Binding-site contacts:
Ligand atom O10 contacts residue SER140 of chain 1.K at 2.4 Å (h-bond).
Ligand atom O11 contacts residue LYS141 of chain 1.K at 3.4 Å.
Ligand atom O12 contacts residue SER140 of chain 1.K at 3.0 Å (h-bond).
Ligand atom N contacts residue VAL136 of chain 1.K at 3.6 Å.
Ligand atom C4 contacts residue CYS115 of chain 1.F at 3.5 Å (hydrophobic).
Ligand atom C4 contacts residue HIS117 of chain 1.F at 3.6 Å.
Ligand atom O1 contacts residue ALA94 of chain 1.K at 3.6 Å.
Ligand atom O7 contacts residue LYS141 of chain 1.K at 3.4 Å (salt-bridge).
Ligand atom O2 contacts residue ASN92 of chain 1.K at 2.8 Å (h-bond).
Ligand atom O8 contacts residue SER140 of chain 1.K at 3.5 Å (h-bond).
Ligand atom O3 contacts residue ARG71 of chain 1.G at 2.9 Å (salt-bridge).
Ligand atom O contacts residue PHE96 of chain 1.K at 3.5 Å.
Ligand atom O2 contacts residue LYS141 of chain 1.K at 2.8 Å (salt-bridge).
Ligand atom O9 contacts residue ARG144 of chain 1.K at 2.7 Å (salt-bridge).
Ligand atom O3 contacts residue ASN92 of chain 1.K at 3.6 Å.
Ligand atom P2 contacts residue SER140 of chain 1.K at 3.5 Å.
Ligand atom O13 contacts residue GLN156 of chain 1.F at 2.7 Å (h-bond).
Ligand atom O10 contacts residue LYS141 of chain 1.K at 3.0 Å (salt-bridge).
Ligand atom N1 contacts residue GLY138 of chain 1.K at 3.6 Å.
Ligand atom C contacts residue LEU139 of chain 1.K at 3.5 Å (hydrophobic).
Ligand atom C10 contacts residue GLU157 of chain 1.F at 3.6 Å.
Ligand atom O5 contacts residue HIS118 of chain 1.F at 2.5 Å (h-bond).
Ligand atom C8 contacts residue SER140 of chain 1.K at 3.4 Å.
Ligand atom O8 contacts residue ARG190 of chain 1.F at 3.0 Å (salt-bridge).
Ligand atom N1 contacts residue LEU139 of chain 1.K at 3.3 Å (h-bond).
Ligand atom O5 contacts residue ARG190 of chain 1.F at 3.2 Å (salt-bridge).
Ligand atom N contacts residue LEU137 of chain 1.K at 3.1 Å (h-bond).
Ligand atom O4 contacts residue ARG71 of chain 1.G at 3.4 Å.
Ligand atom C3 contacts residue CYS115 of chain 1.F at 3.6 Å (hydrophobic).
Ligand atom O11 contacts residue GLY138 of chain 1.K at 3.5 Å.
Ligand atom N contacts residue GLU157 of chain 1.F at 2.8 Å (salt-bridge).
Ligand atom O13 contacts residue HIS184 of chain 1.F at 3.2 Å.
Ligand atom O11 contacts residue SER140 of chain 1.K at 2.7 Å (h-bond).
Ligand atom O contacts residue HIS117 of chain 1.F at 3.6 Å.
Ligand atom O8 contacts residue HIS118 of chain 1.F at 3.5 Å.
Ligand atom C contacts residue GLU157 of chain 1.F at 3.4 Å.
Ligand atom O9 contacts residue ARG190 of chain 1.F at 3.0 Å (salt-bridge).
Ligand atom N3 contacts residue GLU157 of chain 1.F at 2.6 Å (salt-bridge).
Ligand atom O10 contacts residue ARG144 of chain 1.K at 2.9 Å (salt-bridge).
Ligand atom O13 contacts residue VAL155 of chain 1.F at 3.4 Å.

Sequence of chain 1.G:
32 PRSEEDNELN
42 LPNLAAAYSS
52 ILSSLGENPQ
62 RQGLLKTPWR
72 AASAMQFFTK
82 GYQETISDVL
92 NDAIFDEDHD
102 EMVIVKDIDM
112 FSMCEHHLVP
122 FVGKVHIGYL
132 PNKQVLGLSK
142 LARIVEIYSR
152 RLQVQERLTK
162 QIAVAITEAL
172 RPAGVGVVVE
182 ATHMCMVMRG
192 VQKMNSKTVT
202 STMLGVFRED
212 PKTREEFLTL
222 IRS

Sequence of chain 1.F:
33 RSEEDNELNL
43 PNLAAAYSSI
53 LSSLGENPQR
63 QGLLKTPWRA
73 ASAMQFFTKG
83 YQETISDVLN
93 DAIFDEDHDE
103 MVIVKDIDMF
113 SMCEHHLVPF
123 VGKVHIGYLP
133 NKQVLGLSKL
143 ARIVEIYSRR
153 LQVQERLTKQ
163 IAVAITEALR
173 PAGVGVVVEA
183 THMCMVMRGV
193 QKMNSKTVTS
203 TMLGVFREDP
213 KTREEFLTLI

The protein below binds the small molecule below.
Small molecule (SMILES): Nc1nc2c(ccn2[C@@H]2O[C@H](COP(=O)(O)OP(=O)(O)OP(=O)(O)O)[C@@H](O)[C@H]2O)c(=O)[nH]1

Sequence of chain 1.K:
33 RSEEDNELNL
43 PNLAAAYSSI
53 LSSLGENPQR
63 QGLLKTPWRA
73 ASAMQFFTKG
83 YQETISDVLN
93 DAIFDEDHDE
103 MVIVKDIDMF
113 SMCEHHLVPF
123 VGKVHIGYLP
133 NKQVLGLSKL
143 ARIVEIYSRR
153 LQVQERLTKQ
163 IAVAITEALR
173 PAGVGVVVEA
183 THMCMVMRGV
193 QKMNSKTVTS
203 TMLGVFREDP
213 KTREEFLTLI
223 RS